A protein and the small-molecule ligand that binds it are described below.
Small molecule (SMILES): CC(=O)N[C@H]1[C@H](O[C@H]2[C@H](O)[C@@H](NC(C)=O)CO[C@@H]2CO)O[C@H](CO)[C@@H](O[C@@H]2O[C@H](CO)[C@@H](O)[C@H](O)[C@@H]2O)[C@@H]1O

Binding-site contacts:
Ligand atom C6 contacts residue ASN236 of chain 1.G at 4.3 Å.
Ligand atom C2 contacts residue ASN236 of chain 1.G at 2.7 Å.
Ligand atom C3 contacts residue ASN236 of chain 1.G at 3.9 Å.
Ligand atom O4 contacts residue GLY30 of chain 1.L at 3.7 Å.
Ligand atom O7 contacts residue ASN28 of chain 1.L at 4.3 Å.
Ligand atom C8 contacts residue ASN236 of chain 1.G at 4.1 Å.
Ligand atom C5 contacts residue ASN236 of chain 1.G at 3.6 Å.
Ligand atom C1 contacts residue ASN236 of chain 1.G at 1.4 Å.
Ligand atom C4 contacts residue ASN236 of chain 1.G at 4.3 Å.
Ligand atom C8 contacts residue GLU273 of chain 1.G at 4.0 Å.
Ligand atom C2 contacts residue GLY30 of chain 1.L at 4.5 Å.
Ligand atom C7 contacts residue ASN236 of chain 1.G at 3.1 Å.
Ligand atom N2 contacts residue ASN236 of chain 1.G at 3.1 Å (h-bond).
Ligand atom O5 contacts residue ASN236 of chain 1.G at 2.4 Å (h-bond).
Ligand atom O7 contacts residue ASN236 of chain 1.G at 3.0 Å (h-bond).

Sequence of chain 1.L:
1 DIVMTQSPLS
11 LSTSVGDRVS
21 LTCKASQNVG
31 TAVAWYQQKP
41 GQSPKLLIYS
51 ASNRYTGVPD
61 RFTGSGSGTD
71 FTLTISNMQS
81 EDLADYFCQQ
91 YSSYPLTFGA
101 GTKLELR

Sequence of chain 1.G:
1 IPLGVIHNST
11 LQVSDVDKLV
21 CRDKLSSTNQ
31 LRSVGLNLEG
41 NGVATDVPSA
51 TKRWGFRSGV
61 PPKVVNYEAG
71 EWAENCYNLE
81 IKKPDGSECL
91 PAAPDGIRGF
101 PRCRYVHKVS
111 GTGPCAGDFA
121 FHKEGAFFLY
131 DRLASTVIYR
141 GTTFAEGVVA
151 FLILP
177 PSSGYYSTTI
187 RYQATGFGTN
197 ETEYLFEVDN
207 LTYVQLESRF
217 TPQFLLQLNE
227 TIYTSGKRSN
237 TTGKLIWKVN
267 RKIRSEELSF